A small-molecule ligand and the protein it binds are described below.
Small molecule (SMILES): NC(=[NH2+])NCCC[C@H](NC(=O)CNC(=O)[C@@H](N)CCC(=O)O)[C@H](O)CCl

Binding-site contacts:
Ligand atom C2 contacts residue SER185 of chain 1.E at 1.5 Å.
Ligand atom CA2 contacts residue SER204 of chain 1.E at 3.5 Å.
Ligand atom C3 contacts residue SER185 of chain 1.E at 2.2 Å.
Ligand atom C3 contacts residue SER204 of chain 1.E at 3.6 Å.
Ligand atom N2 contacts residue SER204 of chain 1.E at 2.5 Å (h-bond).
Ligand atom NH2 contacts residue ASP179 of chain 1.E at 3.5 Å (salt-bridge).
Ligand atom CA2 contacts residue SER185 of chain 1.E at 2.7 Å.
Ligand atom NE contacts residue TRP205 of chain 1.E at 3.3 Å.
Ligand atom OE2 contacts residue PHE162 of chain 1.E at 3.5 Å.
Ligand atom C contacts residue GLY206 of chain 1.E at 3.6 Å.
Ligand atom CZ contacts residue ASP179 of chain 1.E at 3.5 Å.
Ligand atom N2 contacts residue SER185 of chain 1.E at 3.6 Å.
Ligand atom NH2 contacts residue GLY208 of chain 1.E at 2.4 Å (h-bond).
Ligand atom C3 contacts residue HIS42 of chain 1.E at 1.4 Å.
Ligand atom CG1 contacts residue TRP205 of chain 1.E at 3.4 Å (hydrophobic).
Ligand atom N2 contacts residue HIS42 of chain 1.E at 3.3 Å (h-bond).
Ligand atom CZ contacts residue ALA180 of chain 1.E at 3.1 Å (hydrophobic).
Ligand atom CA1 contacts residue TRP205 of chain 1.E at 3.6 Å (hydrophobic).
Ligand atom OE1 contacts residue TYR85 of chain 1.E at 3.5 Å.
Ligand atom NH2 contacts residue ALA180 of chain 1.E at 3.4 Å (h-bond).
Ligand atom C2 contacts residue HIS42 of chain 1.E at 2.9 Å.
Ligand atom CG1 contacts residue SER204 of chain 1.E at 3.6 Å.
Ligand atom C1 contacts residue SER204 of chain 1.E at 3.5 Å.
Ligand atom CD1 contacts residue TRP205 of chain 1.E at 3.4 Å (hydrophobic).
Ligand atom O contacts residue GLY206 of chain 1.E at 3.0 Å (h-bond).
Ligand atom NE contacts residue GLY206 of chain 1.E at 3.3 Å (h-bond).
Ligand atom CA1 contacts residue SER204 of chain 1.E at 3.5 Å.
Ligand atom O2 contacts residue HIS42 of chain 1.E at 2.9 Å.
Ligand atom NH1 contacts residue ASP179 of chain 1.E at 2.4 Å (salt-bridge).
Ligand atom NH2 contacts residue CYS209 of chain 1.E at 3.5 Å.
Ligand atom NH1 contacts residue ALA180 of chain 1.E at 2.5 Å (h-bond).
Ligand atom CA1 contacts residue TYR85 of chain 1.E at 3.4 Å (hydrophobic).
Ligand atom CG contacts residue TYR85 of chain 1.E at 3.7 Å (hydrophobic).
Ligand atom NH2 contacts residue GLY206 of chain 1.E at 3.6 Å.
Ligand atom OE1 contacts residue PHE162 of chain 1.E at 3.7 Å.
Ligand atom N1 contacts residue TYR85 of chain 1.E at 3.4 Å (h-bond).
Ligand atom CB1 contacts residue SER185 of chain 1.E at 3.2 Å.
Ligand atom O2 contacts residue SER185 of chain 1.E at 2.0 Å (h-bond).
Ligand atom CZ contacts residue GLY208 of chain 1.E at 3.4 Å.
Ligand atom CA contacts residue GLY206 of chain 1.E at 3.7 Å.

Sequence of chain 1.E:
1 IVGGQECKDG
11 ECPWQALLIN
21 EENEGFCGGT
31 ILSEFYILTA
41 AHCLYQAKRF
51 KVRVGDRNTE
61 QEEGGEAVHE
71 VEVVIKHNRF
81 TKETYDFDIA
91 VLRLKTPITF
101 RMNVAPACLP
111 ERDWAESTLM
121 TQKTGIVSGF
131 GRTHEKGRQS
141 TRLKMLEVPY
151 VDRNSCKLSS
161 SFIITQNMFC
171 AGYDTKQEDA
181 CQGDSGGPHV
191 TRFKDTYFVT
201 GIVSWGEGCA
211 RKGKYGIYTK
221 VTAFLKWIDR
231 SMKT